Binding-site contacts:
Ligand atom N contacts residue ASP27 of chain 1.H at 3.0 Å (salt-bridge).
Ligand atom CG contacts residue SER51 of chain 1.H at 4.0 Å.
Ligand atom OXT contacts residue HIS49 of chain 1.I at 3.9 Å.
Ligand atom CZ2 contacts residue ALA44 of chain 1.I at 4.0 Å (hydrophobic).
Ligand atom CB contacts residue THR28 of chain 1.H at 3.6 Å.
Ligand atom CA contacts residue THR23 of chain 1.H at 3.8 Å.
Ligand atom OXT contacts residue GLY25 of chain 1.H at 4.0 Å.
Ligand atom CZ2 contacts residue THR50 of chain 1.I at 3.9 Å.
Ligand atom CE2 contacts residue THR50 of chain 1.I at 4.1 Å.
Ligand atom CE3 contacts residue HIS32 of chain 1.I at 3.9 Å.
Ligand atom CA contacts residue GLY25 of chain 1.H at 3.4 Å.
Ligand atom CE3 contacts residue HIS31 of chain 1.I at 4.1 Å.
Ligand atom N contacts residue GLY25 of chain 1.H at 2.7 Å (h-bond).
Ligand atom CD1 contacts residue SER51 of chain 1.H at 3.6 Å.
Ligand atom CE2 contacts residue GLN45 of chain 1.I at 4.0 Å.
Ligand atom CB contacts residue SER51 of chain 1.H at 3.5 Å.
Ligand atom N contacts residue THR23 of chain 1.H at 2.8 Å (h-bond).
Ligand atom C contacts residue THR50 of chain 1.I at 3.8 Å.
Ligand atom O contacts residue THR47 of chain 1.I at 3.5 Å.
Ligand atom CZ2 contacts residue ILE53 of chain 1.I at 3.8 Å (hydrophobic).
Ligand atom NE1 contacts residue GLN45 of chain 1.I at 2.9 Å (h-bond).
Ligand atom C contacts residue THR47 of chain 1.I at 3.5 Å.
Ligand atom CD1 contacts residue GLN45 of chain 1.I at 3.5 Å.
Ligand atom CA contacts residue THR28 of chain 1.H at 3.2 Å.
Ligand atom CH2 contacts residue ILE20 of chain 1.I at 4.0 Å (hydrophobic).
Ligand atom O contacts residue GLY25 of chain 1.H at 3.1 Å (h-bond).
Ligand atom N contacts residue THR28 of chain 1.H at 2.8 Å (h-bond).
Ligand atom CD1 contacts residue THR47 of chain 1.I at 3.9 Å.
Ligand atom CZ3 contacts residue GLY21 of chain 1.I at 3.5 Å.
Ligand atom NE1 contacts residue ALA44 of chain 1.I at 3.9 Å.
Ligand atom C contacts residue SER51 of chain 1.H at 3.7 Å.
Ligand atom CH2 contacts residue GLY21 of chain 1.I at 3.5 Å.
Ligand atom O contacts residue ARG24 of chain 1.H at 3.6 Å.
Ligand atom OXT contacts residue THR50 of chain 1.I at 2.7 Å (h-bond).
Ligand atom CD2 contacts residue THR50 of chain 1.I at 4.0 Å.
Ligand atom C contacts residue GLY25 of chain 1.H at 3.4 Å.
Ligand atom CZ3 contacts residue HIS32 of chain 1.I at 3.9 Å.
Ligand atom O contacts residue SER51 of chain 1.H at 3.0 Å (h-bond).
Ligand atom OXT contacts residue THR47 of chain 1.I at 2.6 Å (h-bond).
Ligand atom CB contacts residue THR23 of chain 1.H at 3.8 Å.

Sequence of chain 1.I:
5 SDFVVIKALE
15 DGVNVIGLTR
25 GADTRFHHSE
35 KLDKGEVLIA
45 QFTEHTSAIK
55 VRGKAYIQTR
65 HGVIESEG

Sequence of chain 1.H:
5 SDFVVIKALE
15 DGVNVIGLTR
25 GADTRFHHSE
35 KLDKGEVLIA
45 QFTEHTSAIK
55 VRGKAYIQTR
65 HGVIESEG

The protein below binds the small molecule below.
Small molecule (SMILES): N[C@@H](Cc1c[nH]c2ccccc12)C(=O)O